Sequence of chain 1.A:
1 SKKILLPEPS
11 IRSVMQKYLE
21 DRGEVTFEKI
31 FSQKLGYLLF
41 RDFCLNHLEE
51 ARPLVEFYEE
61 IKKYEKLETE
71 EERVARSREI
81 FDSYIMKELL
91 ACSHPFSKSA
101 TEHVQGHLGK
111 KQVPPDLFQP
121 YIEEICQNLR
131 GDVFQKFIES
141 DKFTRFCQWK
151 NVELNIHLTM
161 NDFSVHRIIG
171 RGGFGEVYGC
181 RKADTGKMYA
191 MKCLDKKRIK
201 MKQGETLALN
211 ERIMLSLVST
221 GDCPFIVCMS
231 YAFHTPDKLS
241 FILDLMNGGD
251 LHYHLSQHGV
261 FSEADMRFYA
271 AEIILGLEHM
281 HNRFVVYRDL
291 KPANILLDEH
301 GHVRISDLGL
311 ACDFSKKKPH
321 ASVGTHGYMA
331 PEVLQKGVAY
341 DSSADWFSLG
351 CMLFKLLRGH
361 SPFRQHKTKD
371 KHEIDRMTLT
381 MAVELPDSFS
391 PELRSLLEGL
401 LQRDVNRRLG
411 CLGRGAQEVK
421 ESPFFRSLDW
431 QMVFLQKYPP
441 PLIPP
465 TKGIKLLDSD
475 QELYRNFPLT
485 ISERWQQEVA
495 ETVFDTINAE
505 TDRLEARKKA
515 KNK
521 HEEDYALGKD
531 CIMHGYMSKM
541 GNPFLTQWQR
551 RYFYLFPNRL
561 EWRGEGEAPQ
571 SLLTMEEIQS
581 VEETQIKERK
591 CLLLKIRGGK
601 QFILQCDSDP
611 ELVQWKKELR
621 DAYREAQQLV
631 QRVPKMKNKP

A protein and the small-molecule ligand that binds it are described below.
Small molecule (SMILES): CC1=C(C(=O)Nc2ccc3[nH]ncc3c2)[C@H](c2ccc(F)c(C(=O)NCc3nccc4ccccc34)c2)NC(=O)N1

Binding-site contacts:
Ligand atom C27 contacts residue MET246 of chain 1.A at 3.2 Å (hydrophobic).
Ligand atom C29 contacts residue LEU296 of chain 1.A at 3.6 Å (hydrophobic).
Ligand atom C contacts residue ASP307 of chain 1.A at 3.5 Å.
Ligand atom F contacts residue LEU194 of chain 1.A at 3.4 Å.
Ligand atom N6 contacts residue ALA190 of chain 1.A at 3.6 Å.
Ligand atom C5 contacts residue ARG171 of chain 1.A at 3.1 Å.
Ligand atom O1 contacts residue PHE174 of chain 1.A at 3.4 Å (h-bond).
Ligand atom C25 contacts residue SER306 of chain 1.A at 3.5 Å.
Ligand atom N5 contacts residue ALA190 of chain 1.A at 3.3 Å.
Ligand atom C1 contacts residue ASP307 of chain 1.A at 3.2 Å.
Ligand atom N5 contacts residue ASP244 of chain 1.A at 3.1 Å (salt-bridge).
Ligand atom C20 contacts residue PHE174 of chain 1.A at 3.3 Å (hydrophobic).
Ligand atom C7 contacts residue GLY172 of chain 1.A at 3.6 Å.
Ligand atom N1 contacts residue ALA293 of chain 1.A at 3.5 Å (h-bond).
Ligand atom C25 contacts residue VAL227 of chain 1.A at 3.7 Å (hydrophobic).
Ligand atom C24 contacts residue ASP307 of chain 1.A at 3.3 Å.
Ligand atom C11 contacts residue GLY172 of chain 1.A at 3.7 Å.
Ligand atom C15 contacts residue LEU207 of chain 1.A at 3.4 Å (hydrophobic).
Ligand atom N6 contacts residue ASP244 of chain 1.A at 3.6 Å.
Ligand atom C2 contacts residue ASP307 of chain 1.A at 3.5 Å.
Ligand atom C24 contacts residue SER306 of chain 1.A at 3.2 Å.
Ligand atom C10 contacts residue GLY172 of chain 1.A at 3.5 Å.
Ligand atom C19 contacts residue PHE174 of chain 1.A at 3.3 Å (hydrophobic).
Ligand atom C3 contacts residue ARG171 of chain 1.A at 3.2 Å.
Ligand atom C17 contacts residue LEU207 of chain 1.A at 3.5 Å (hydrophobic).
Ligand atom N1 contacts residue ASN294 of chain 1.A at 3.3 Å (h-bond).
Ligand atom O2 contacts residue GLY170 of chain 1.A at 3.7 Å.
Ligand atom C14 contacts residue GLU211 of chain 1.A at 3.3 Å.
Ligand atom N1 contacts residue ASP307 of chain 1.A at 3.4 Å (salt-bridge).
Ligand atom F contacts residue GLY175 of chain 1.A at 3.3 Å.
Ligand atom C contacts residue ALA293 of chain 1.A at 3.5 Å (hydrophobic).
Ligand atom N contacts residue ARG171 of chain 1.A at 3.2 Å (salt-bridge).
Ligand atom N4 contacts residue ASP307 of chain 1.A at 3.3 Å (salt-bridge).
Ligand atom C8 contacts residue GLY172 of chain 1.A at 3.6 Å.
Ligand atom C9 contacts residue GLY172 of chain 1.A at 3.4 Å.
Ligand atom C6 contacts residue ARG171 of chain 1.A at 3.4 Å.
Ligand atom C10 contacts residue ARG171 of chain 1.A at 3.6 Å.
Ligand atom C28 contacts residue LEU296 of chain 1.A at 3.5 Å (hydrophobic).
Ligand atom C10 contacts residue ASP307 of chain 1.A at 3.6 Å.
Ligand atom N6 contacts residue MET246 of chain 1.A at 3.0 Å (h-bond).